A small-molecule ligand and the protein it binds are described below.
Small molecule (SMILES): O=P(O)(O)OC[C@H]1C[C@H](N[C@H]2C=C(CO)[C@@H](O)[C@H](O)[C@H]2O)[C@H](O)[C@@H](O)[C@@H]1O

Sequence of chain 1.A:
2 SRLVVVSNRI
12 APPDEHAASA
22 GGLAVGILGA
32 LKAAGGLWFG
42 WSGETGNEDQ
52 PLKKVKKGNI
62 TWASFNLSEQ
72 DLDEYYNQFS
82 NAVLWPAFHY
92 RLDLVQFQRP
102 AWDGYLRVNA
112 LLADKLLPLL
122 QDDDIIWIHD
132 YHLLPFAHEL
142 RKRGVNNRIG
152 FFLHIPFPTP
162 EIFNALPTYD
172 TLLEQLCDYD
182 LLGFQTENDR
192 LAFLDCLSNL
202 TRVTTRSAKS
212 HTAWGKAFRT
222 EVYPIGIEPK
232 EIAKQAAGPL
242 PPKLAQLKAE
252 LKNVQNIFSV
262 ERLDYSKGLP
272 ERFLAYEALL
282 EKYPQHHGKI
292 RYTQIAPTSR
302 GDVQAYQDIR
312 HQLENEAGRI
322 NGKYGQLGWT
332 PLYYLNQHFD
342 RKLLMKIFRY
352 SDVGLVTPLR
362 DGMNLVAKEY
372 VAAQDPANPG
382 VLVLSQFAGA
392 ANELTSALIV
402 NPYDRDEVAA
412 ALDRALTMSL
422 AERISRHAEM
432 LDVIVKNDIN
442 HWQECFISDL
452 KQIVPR

Binding-site contacts:
Ligand atom CAL contacts residue HIS155 of chain 1.A at 3.4 Å.
Ligand atom OAS contacts residue ASN365 of chain 1.A at 3.3 Å (h-bond).
Ligand atom OAP contacts residue LEU24 of chain 1.A at 3.6 Å.
Ligand atom CAA contacts residue UDP1 of chain 1.H at 3.6 Å.
Ligand atom CAJ contacts residue UDP1 of chain 1.H at 3.6 Å.
Ligand atom CAB contacts residue ASP131 of chain 1.A at 3.3 Å.
Ligand atom CAD contacts residue ILE226 of chain 1.A at 3.6 Å (hydrophobic).
Ligand atom OAT contacts residue UDP1 of chain 1.H at 2.8 Å (h-bond).
Ligand atom CAM contacts residue UDP1 of chain 1.H at 3.4 Å.
Ligand atom OAS contacts residue GLY363 of chain 1.A at 3.3 Å (h-bond).
Ligand atom CAD contacts residue HIS155 of chain 1.A at 3.2 Å.
Ligand atom OAS contacts residue ASP362 of chain 1.A at 2.8 Å (salt-bridge).
Ligand atom OAO contacts residue ASP131 of chain 1.A at 2.5 Å (salt-bridge).
Ligand atom OAU contacts residue ARG10 of chain 1.A at 3.5 Å.
Ligand atom OAT contacts residue TRP86 of chain 1.A at 3.7 Å.
Ligand atom OAX contacts residue ARG10 of chain 1.A at 3.1 Å (salt-bridge).
Ligand atom CAD contacts residue GLN186 of chain 1.A at 3.4 Å.
Ligand atom CAV contacts residue ARG263 of chain 1.A at 3.6 Å.
Ligand atom OAW contacts residue ARG301 of chain 1.A at 3.0 Å (salt-bridge).
Ligand atom OAQ contacts residue LEU366 of chain 1.A at 3.7 Å.
Ligand atom CAC contacts residue ASP131 of chain 1.A at 3.3 Å.
Ligand atom OAQ contacts residue GLY23 of chain 1.A at 3.1 Å (h-bond).
Ligand atom CAV contacts residue UDP1 of chain 1.H at 3.7 Å.
Ligand atom OAR contacts residue MET364 of chain 1.A at 3.5 Å.
Ligand atom OAO contacts residue ILE156 of chain 1.A at 3.4 Å.
Ligand atom OAR contacts residue UDP1 of chain 1.H at 2.7 Å (h-bond).
Ligand atom OAP contacts residue HIS133 of chain 1.A at 3.6 Å.
Ligand atom CAH contacts residue UDP1 of chain 1.H at 3.6 Å.
Ligand atom OAZ contacts residue ARG10 of chain 1.A at 3.0 Å (salt-bridge).
Ligand atom OAR contacts residue ASN365 of chain 1.A at 2.9 Å (h-bond).
Ligand atom OAQ contacts residue ILE226 of chain 1.A at 3.6 Å.
Ligand atom NAN contacts residue UDP1 of chain 1.H at 2.6 Å (h-bond).
Ligand atom PBA contacts residue TYR77 of chain 1.A at 3.7 Å.
Ligand atom CAI contacts residue UDP1 of chain 1.H at 3.4 Å.
Ligand atom OAZ contacts residue TYR77 of chain 1.A at 3.5 Å (h-bond).
Ligand atom OAS contacts residue MET364 of chain 1.A at 3.1 Å (h-bond).
Ligand atom OAY contacts residue ARG301 of chain 1.A at 2.9 Å (salt-bridge).
Ligand atom OAP contacts residue ASP131 of chain 1.A at 2.6 Å (salt-bridge).
Ligand atom OAY contacts residue TYR77 of chain 1.A at 2.6 Å (h-bond).
Ligand atom OAT contacts residue ASP362 of chain 1.A at 3.5 Å (salt-bridge).